Sequence of chain 1.A:
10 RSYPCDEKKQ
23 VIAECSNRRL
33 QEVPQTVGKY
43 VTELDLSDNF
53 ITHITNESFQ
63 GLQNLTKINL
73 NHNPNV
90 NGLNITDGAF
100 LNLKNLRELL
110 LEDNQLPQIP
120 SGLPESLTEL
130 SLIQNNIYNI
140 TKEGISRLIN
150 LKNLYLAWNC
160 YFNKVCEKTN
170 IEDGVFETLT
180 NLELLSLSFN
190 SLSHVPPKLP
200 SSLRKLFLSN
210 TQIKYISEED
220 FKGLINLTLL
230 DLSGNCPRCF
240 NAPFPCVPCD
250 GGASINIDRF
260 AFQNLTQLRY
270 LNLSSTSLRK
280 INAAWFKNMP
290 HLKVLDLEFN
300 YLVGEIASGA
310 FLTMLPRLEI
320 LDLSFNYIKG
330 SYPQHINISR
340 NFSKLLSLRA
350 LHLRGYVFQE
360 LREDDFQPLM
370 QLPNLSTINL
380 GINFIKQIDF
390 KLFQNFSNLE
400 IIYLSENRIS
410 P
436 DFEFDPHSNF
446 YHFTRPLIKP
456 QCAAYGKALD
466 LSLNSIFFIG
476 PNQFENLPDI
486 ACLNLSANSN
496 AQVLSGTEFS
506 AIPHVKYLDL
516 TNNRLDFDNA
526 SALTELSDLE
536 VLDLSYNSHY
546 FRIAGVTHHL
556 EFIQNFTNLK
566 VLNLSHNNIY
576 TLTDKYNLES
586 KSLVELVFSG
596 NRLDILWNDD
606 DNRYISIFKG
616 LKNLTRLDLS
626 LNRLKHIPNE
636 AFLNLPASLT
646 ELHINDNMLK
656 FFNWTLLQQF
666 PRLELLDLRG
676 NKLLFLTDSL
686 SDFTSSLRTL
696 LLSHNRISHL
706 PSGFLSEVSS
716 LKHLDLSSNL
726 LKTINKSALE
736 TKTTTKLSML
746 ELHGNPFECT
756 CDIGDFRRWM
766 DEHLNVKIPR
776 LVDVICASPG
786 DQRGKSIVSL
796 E

This protein binds this small molecule.
Small molecule (SMILES): CC(=O)N[C@@H]1[C@@H](O)[C@H](O)[C@@H](CO)O[C@H]1O

Binding-site contacts:
Ligand atom O5 contacts residue LEU661 of chain 1.A at 3.5 Å.
Ligand atom C4 contacts residue ASN658 of chain 1.A at 4.0 Å.
Ligand atom O5 contacts residue ASN634 of chain 1.A at 3.9 Å.
Ligand atom O5 contacts residue THR660 of chain 1.A at 4.2 Å.
Ligand atom C5 contacts residue ASN658 of chain 1.A at 3.7 Å.
Ligand atom C7 contacts residue ASN658 of chain 1.A at 3.6 Å.
Ligand atom C6 contacts residue LEU661 of chain 1.A at 3.8 Å (hydrophobic).
Ligand atom O7 contacts residue ASN658 of chain 1.A at 4.0 Å.
Ligand atom C3 contacts residue ASN658 of chain 1.A at 3.8 Å.
Ligand atom C1 contacts residue THR660 of chain 1.A at 4.5 Å.
Ligand atom C5 contacts residue THR660 of chain 1.A at 4.3 Å.
Ligand atom C5 contacts residue LEU661 of chain 1.A at 4.2 Å (hydrophobic).
Ligand atom O6 contacts residue ASN634 of chain 1.A at 3.7 Å.
Ligand atom C1 contacts residue LEU661 of chain 1.A at 4.4 Å (hydrophobic).
Ligand atom C2 contacts residue ASN634 of chain 1.A at 4.0 Å.
Ligand atom C2 contacts residue ASN658 of chain 1.A at 2.4 Å.
Ligand atom C4 contacts residue ASN634 of chain 1.A at 4.1 Å.
Ligand atom O5 contacts residue ASN658 of chain 1.A at 2.4 Å (h-bond).
Ligand atom N2 contacts residue ASN658 of chain 1.A at 2.8 Å (h-bond).
Ligand atom O6 contacts residue LEU661 of chain 1.A at 3.9 Å.
Ligand atom C1 contacts residue ASN634 of chain 1.A at 3.8 Å.
Ligand atom C1 contacts residue ASN658 of chain 1.A at 1.4 Å.